Sequence of chain 14.D:
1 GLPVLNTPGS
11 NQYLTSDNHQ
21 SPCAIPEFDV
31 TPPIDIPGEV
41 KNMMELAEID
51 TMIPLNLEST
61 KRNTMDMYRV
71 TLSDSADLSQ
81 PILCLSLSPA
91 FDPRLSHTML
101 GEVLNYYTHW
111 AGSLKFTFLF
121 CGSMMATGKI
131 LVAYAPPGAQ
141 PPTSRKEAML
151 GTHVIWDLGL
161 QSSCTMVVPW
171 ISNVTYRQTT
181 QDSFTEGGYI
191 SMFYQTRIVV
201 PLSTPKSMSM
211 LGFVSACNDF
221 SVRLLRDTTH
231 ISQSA

Sequence of chain 15.D:
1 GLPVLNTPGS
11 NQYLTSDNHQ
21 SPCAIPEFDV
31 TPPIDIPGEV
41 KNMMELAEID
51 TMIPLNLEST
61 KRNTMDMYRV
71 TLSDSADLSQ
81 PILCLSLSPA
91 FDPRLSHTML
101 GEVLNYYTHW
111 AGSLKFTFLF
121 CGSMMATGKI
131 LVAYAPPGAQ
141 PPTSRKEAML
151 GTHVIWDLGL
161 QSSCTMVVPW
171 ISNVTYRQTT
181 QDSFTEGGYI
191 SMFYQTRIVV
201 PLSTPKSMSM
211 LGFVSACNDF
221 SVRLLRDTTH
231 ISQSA

Binding-site contacts:
Ligand atom C8 contacts residue ILE108 of chain 14.B at 3.8 Å (hydrophobic).
Ligand atom N4 contacts residue LEU239 of chain 14.B at 3.8 Å.
Ligand atom C3 contacts residue TYR157 of chain 14.B at 3.5 Å (hydrophobic).
Ligand atom O24 contacts residue PHE236 of chain 14.B at 3.7 Å.
Ligand atom N3 contacts residue ILE192 of chain 14.B at 3.8 Å.
Ligand atom C12 contacts residue PHE236 of chain 14.B at 3.8 Å (hydrophobic).
Ligand atom C14 contacts residue VAL197 of chain 14.B at 3.6 Å (hydrophobic).
Ligand atom C3 contacts residue PRO179 of chain 14.B at 3.7 Å (hydrophobic).
Ligand atom C13 contacts residue VAL197 of chain 14.B at 3.6 Å (hydrophobic).
Ligand atom C4 contacts residue TYR157 of chain 14.B at 3.4 Å (hydrophobic).
Ligand atom C19 contacts residue TYR110 of chain 14.B at 3.7 Å (hydrophobic).
Ligand atom C10 contacts residue TYR157 of chain 14.B at 3.6 Å (hydrophobic).
Ligand atom C7 contacts residue PHE132 of chain 14.B at 3.6 Å (hydrophobic).
Ligand atom C26 contacts residue THR109 of chain 14.B at 3.7 Å.
Ligand atom C1 contacts residue ILE155 of chain 14.B at 3.7 Å (hydrophobic).
Ligand atom C14 contacts residue PHE236 of chain 14.B at 3.9 Å (hydrophobic).
Ligand atom C11 contacts residue TYR157 of chain 14.B at 3.6 Å (hydrophobic).
Ligand atom C9 contacts residue ILE108 of chain 14.B at 3.5 Å (hydrophobic).
Ligand atom C21 contacts residue TYR203 of chain 14.B at 3.8 Å (hydrophobic).
Ligand atom N6 contacts residue VAL194 of chain 14.B at 3.7 Å.
Ligand atom C8 contacts residue PHE132 of chain 14.B at 3.4 Å (hydrophobic).
Ligand atom C21 contacts residue PHE236 of chain 14.B at 3.4 Å (hydrophobic).
Ligand atom C4 contacts residue ALA24 of chain 14.D at 3.8 Å (hydrophobic).
Ligand atom C10 contacts residue VAL194 of chain 14.B at 3.7 Å (hydrophobic).
Ligand atom C23 contacts residue PHE236 of chain 14.B at 3.5 Å (hydrophobic).
Ligand atom C22 contacts residue TYR203 of chain 14.B at 3.5 Å (hydrophobic).
Ligand atom C3 contacts residue ALA24 of chain 14.D at 3.7 Å (hydrophobic).
Ligand atom C23 contacts residue TYR110 of chain 14.B at 3.3 Å (hydrophobic).
Ligand atom N4 contacts residue ILE192 of chain 14.B at 3.6 Å.
Ligand atom C1 contacts residue PRO179 of chain 14.B at 3.9 Å (hydrophobic).
Ligand atom C9 contacts residue TYR157 of chain 14.B at 3.8 Å (hydrophobic).
Ligand atom C20 contacts residue TYR110 of chain 14.B at 3.5 Å (hydrophobic).
Ligand atom O25 contacts residue TYR110 of chain 14.B at 3.0 Å.
Ligand atom C27 contacts residue THR109 of chain 14.B at 3.5 Å.
Ligand atom C20 contacts residue PHE236 of chain 14.B at 3.2 Å (hydrophobic).
Ligand atom C11 contacts residue VAL194 of chain 14.B at 3.7 Å (hydrophobic).
Ligand atom C22 contacts residue PHE236 of chain 14.B at 3.9 Å (hydrophobic).
Ligand atom O24 contacts residue TYR110 of chain 14.B at 3.9 Å.
Ligand atom C19 contacts residue PHE236 of chain 14.B at 3.5 Å (hydrophobic).
Ligand atom C1 contacts residue ILE181 of chain 14.B at 3.4 Å (hydrophobic).

The small molecule below binds the protein below.
Small molecule (SMILES): CCOC(=O)c1ccc(OCCCCC2CCN(c3ccc(C)nn3)CC2)cc1

Sequence of chain 14.B:
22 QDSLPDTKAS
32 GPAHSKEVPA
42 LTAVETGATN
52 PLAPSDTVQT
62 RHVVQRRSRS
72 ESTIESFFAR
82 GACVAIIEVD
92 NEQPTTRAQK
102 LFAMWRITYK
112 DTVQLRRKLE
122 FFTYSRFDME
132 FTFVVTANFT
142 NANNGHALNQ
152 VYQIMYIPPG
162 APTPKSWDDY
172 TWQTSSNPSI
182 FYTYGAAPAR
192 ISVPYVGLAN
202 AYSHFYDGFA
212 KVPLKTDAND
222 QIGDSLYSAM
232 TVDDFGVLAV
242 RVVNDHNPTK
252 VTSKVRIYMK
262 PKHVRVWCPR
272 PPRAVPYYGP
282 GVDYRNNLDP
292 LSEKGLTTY